Sequence of chain 3.C:
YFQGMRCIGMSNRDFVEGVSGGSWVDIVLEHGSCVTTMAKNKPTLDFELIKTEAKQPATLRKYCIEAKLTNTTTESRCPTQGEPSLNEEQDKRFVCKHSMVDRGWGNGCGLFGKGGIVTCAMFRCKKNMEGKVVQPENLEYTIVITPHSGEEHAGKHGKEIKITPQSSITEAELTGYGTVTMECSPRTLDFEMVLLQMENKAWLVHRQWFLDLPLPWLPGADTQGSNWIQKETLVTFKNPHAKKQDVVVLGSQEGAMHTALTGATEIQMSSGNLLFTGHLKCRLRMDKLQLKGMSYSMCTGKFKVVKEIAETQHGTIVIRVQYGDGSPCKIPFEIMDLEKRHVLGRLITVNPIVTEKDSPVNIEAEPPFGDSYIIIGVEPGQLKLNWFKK

A protein and the small-molecule ligand that binds it are described below.
Small molecule (SMILES): CC(=O)N[C@@H]1[C@@H](O)[C@H](O)[C@@H](CO)O[C@H]1O

Binding-site contacts:
Ligand atom O6 contacts residue GLU46 of chain 3.D at 3.8 Å.
Ligand atom C2 contacts residue ASN75 of chain 3.C at 2.6 Å.
Ligand atom C8 contacts residue PHE98 of chain 3.C at 3.6 Å (hydrophobic).
Ligand atom C8 contacts residue ASN75 of chain 3.C at 3.0 Å.
Ligand atom C6 contacts residue THR48 of chain 3.D at 4.4 Å.
Ligand atom O3 contacts residue NAG1 of chain 3.T at 2.4 Å (h-bond).
Ligand atom O6 contacts residue CYS45 of chain 3.D at 3.4 Å (h-bond).
Ligand atom C6 contacts residue ASN75 of chain 3.C at 3.8 Å.
Ligand atom C7 contacts residue MET126 of chain 3.C at 3.8 Å (hydrophobic).
Ligand atom O6 contacts residue THR48 of chain 3.D at 4.0 Å.
Ligand atom C4 contacts residue ASN75 of chain 3.C at 4.0 Å.
Ligand atom C2 contacts residue NAG1 of chain 3.T at 4.1 Å.
Ligand atom C5 contacts residue ASN75 of chain 3.C at 3.2 Å.
Ligand atom O7 contacts residue ASN75 of chain 3.C at 3.2 Å (h-bond).
Ligand atom C4 contacts residue NAG1 of chain 3.T at 2.9 Å.
Ligand atom O4 contacts residue NAG1 of chain 3.T at 1.6 Å.
Ligand atom C8 contacts residue MET126 of chain 3.C at 3.7 Å (hydrophobic).
Ligand atom O6 contacts residue NAG1 of chain 3.T at 4.1 Å.
Ligand atom C6 contacts residue CYS45 of chain 3.D at 4.4 Å (hydrophobic).
Ligand atom O5 contacts residue THR48 of chain 3.D at 4.0 Å.
Ligand atom C6 contacts residue NAG1 of chain 3.T at 3.4 Å.
Ligand atom N2 contacts residue ASN75 of chain 3.C at 3.0 Å (h-bond).
Ligand atom C1 contacts residue ASN75 of chain 3.C at 1.3 Å.
Ligand atom O7 contacts residue MET126 of chain 3.C at 3.1 Å.
Ligand atom C7 contacts residue ASN75 of chain 3.C at 2.8 Å.
Ligand atom C3 contacts residue NAG1 of chain 3.T at 3.3 Å.
Ligand atom O6 contacts residue ASN75 of chain 3.C at 3.8 Å.
Ligand atom C3 contacts residue ASN75 of chain 3.C at 3.5 Å.
Ligand atom C5 contacts residue NAG1 of chain 3.T at 3.7 Å.
Ligand atom O5 contacts residue ASN75 of chain 3.C at 2.1 Å (h-bond).

Sequence of chain 3.D:
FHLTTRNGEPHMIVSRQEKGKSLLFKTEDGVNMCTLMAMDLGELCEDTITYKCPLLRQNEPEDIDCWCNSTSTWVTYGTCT